Sequence of chain 1.D:
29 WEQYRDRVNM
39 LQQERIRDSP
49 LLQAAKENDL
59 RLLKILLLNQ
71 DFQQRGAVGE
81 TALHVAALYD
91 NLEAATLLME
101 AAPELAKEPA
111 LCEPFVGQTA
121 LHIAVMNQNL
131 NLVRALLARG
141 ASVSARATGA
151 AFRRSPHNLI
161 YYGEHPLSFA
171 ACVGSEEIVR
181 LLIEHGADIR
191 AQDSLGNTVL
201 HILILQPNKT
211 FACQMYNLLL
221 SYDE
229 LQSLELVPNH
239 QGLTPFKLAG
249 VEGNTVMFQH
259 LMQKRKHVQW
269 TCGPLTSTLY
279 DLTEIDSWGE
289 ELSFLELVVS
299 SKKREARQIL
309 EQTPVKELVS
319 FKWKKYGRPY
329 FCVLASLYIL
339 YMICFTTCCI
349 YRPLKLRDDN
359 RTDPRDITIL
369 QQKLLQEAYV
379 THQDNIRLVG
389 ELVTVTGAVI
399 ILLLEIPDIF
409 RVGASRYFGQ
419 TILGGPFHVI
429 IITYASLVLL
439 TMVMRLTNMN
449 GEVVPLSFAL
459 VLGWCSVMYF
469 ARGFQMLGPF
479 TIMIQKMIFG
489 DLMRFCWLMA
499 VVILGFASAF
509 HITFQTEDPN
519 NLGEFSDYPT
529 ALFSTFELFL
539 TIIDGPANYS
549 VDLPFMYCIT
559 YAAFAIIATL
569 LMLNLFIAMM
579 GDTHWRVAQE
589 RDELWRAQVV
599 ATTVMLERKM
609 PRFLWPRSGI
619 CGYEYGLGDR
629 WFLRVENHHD

A small-molecule ligand and the protein it binds are described below.
Small molecule (SMILES): CC(C)[C@@H](C)/C=C/[C@@H](C)[C@H]1CC[C@H]2C3=CC=C4C[C@@H](O)CC[C@]4(C)[C@H]3CC[C@]12C

Sequence of chain 1.A:
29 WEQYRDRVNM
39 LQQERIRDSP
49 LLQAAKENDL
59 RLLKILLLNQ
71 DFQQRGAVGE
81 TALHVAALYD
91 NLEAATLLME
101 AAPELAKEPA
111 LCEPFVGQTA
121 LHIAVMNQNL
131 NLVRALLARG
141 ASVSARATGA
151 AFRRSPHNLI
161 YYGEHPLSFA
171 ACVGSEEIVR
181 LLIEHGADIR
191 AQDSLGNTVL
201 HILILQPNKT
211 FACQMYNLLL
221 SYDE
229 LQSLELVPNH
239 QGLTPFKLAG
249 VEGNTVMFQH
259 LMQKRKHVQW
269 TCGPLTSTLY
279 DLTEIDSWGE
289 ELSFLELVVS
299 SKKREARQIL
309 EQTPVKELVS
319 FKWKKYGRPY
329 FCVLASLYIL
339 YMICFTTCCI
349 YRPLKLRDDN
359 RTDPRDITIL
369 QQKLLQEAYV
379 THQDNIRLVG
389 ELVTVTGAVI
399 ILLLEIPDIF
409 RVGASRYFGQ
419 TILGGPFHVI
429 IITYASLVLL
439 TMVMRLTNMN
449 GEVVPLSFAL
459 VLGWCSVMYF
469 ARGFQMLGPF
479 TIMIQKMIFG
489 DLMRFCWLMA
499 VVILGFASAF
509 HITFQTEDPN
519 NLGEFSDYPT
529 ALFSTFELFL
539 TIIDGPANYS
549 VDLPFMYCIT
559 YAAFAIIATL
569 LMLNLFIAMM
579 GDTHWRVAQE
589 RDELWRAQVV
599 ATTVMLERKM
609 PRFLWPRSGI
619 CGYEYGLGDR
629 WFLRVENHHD

Binding-site contacts:
Ligand atom C7 contacts residue ILE557 of chain 1.D at 4.0 Å (hydrophobic).
Ligand atom C26 contacts residue CYS494 of chain 1.A at 3.8 Å (hydrophobic).
Ligand atom C2 contacts residue PRO527 of chain 1.A at 3.7 Å (hydrophobic).
Ligand atom C4 contacts residue PHE553 of chain 1.D at 4.3 Å (hydrophobic).
Ligand atom C1 contacts residue THR528 of chain 1.A at 4.4 Å.
Ligand atom C1 contacts residue PHE531 of chain 1.A at 3.6 Å (hydrophobic).
Ligand atom C5 contacts residue CYS556 of chain 1.D at 4.0 Å (hydrophobic).
Ligand atom C14 contacts residue PHE531 of chain 1.A at 4.4 Å (hydrophobic).
Ligand atom C2 contacts residue THR528 of chain 1.A at 4.3 Å.
Ligand atom C23 contacts residue PHE534 of chain 1.A at 4.3 Å (hydrophobic).
Ligand atom C14 contacts residue ALA560 of chain 1.D at 4.4 Å (hydrophobic).
Ligand atom C11 contacts residue PHE531 of chain 1.A at 4.2 Å (hydrophobic).
Ligand atom C10 contacts residue PRO527 of chain 1.A at 4.0 Å (hydrophobic).
Ligand atom O1 contacts residue PHE553 of chain 1.D at 4.0 Å.
Ligand atom C24 contacts residue PHE534 of chain 1.A at 4.0 Å (hydrophobic).
Ligand atom C27 contacts residue ALA498 of chain 1.A at 4.0 Å (hydrophobic).
Ligand atom C27 contacts residue PHE534 of chain 1.A at 3.9 Å (hydrophobic).
Ligand atom C11 contacts residue LEU530 of chain 1.A at 3.9 Å (hydrophobic).
Ligand atom C21 contacts residue PHE534 of chain 1.A at 4.3 Å (hydrophobic).
Ligand atom C11 contacts residue PRO527 of chain 1.A at 4.0 Å (hydrophobic).
Ligand atom C9 contacts residue PRO527 of chain 1.A at 4.2 Å (hydrophobic).
Ligand atom C1 contacts residue PRO527 of chain 1.A at 3.1 Å (hydrophobic).
Ligand atom C6 contacts residue ILE557 of chain 1.D at 3.6 Å (hydrophobic).
Ligand atom C15 contacts residue ALA560 of chain 1.D at 3.5 Å (hydrophobic).
Ligand atom C6 contacts residue CYS556 of chain 1.D at 3.9 Å (hydrophobic).
Ligand atom C12 contacts residue LEU530 of chain 1.A at 3.8 Å (hydrophobic).
Ligand atom C26 contacts residue ILE564 of chain 1.D at 4.0 Å (hydrophobic).
Ligand atom C19 contacts residue PRO527 of chain 1.A at 3.6 Å (hydrophobic).
Ligand atom C16 contacts residue ALA560 of chain 1.D at 4.0 Å (hydrophobic).
Ligand atom C3 contacts residue CYS556 of chain 1.D at 3.7 Å (hydrophobic).
Ligand atom C27 contacts residue ILE501 of chain 1.A at 4.2 Å (hydrophobic).
Ligand atom C27 contacts residue MET497 of chain 1.A at 3.5 Å (hydrophobic).
Ligand atom C4 contacts residue CYS556 of chain 1.D at 4.1 Å (hydrophobic).
Ligand atom C26 contacts residue MET497 of chain 1.A at 3.4 Å (hydrophobic).
Ligand atom C25 contacts residue CYS494 of chain 1.A at 4.2 Å (hydrophobic).
Ligand atom C21 contacts residue ILE501 of chain 1.A at 3.7 Å (hydrophobic).
Ligand atom O1 contacts residue CYS556 of chain 1.D at 4.2 Å.
Ligand atom C12 contacts residue PHE531 of chain 1.A at 4.2 Å (hydrophobic).
Ligand atom C9 contacts residue PHE531 of chain 1.A at 4.0 Å (hydrophobic).
Ligand atom C25 contacts residue MET497 of chain 1.A at 4.1 Å (hydrophobic).